Binding-site contacts:
Ligand atom C22 contacts residue ILE53 of chain 1.A at 3.6 Å (hydrophobic).
Ligand atom O1 contacts residue ASN55 of chain 1.A at 3.6 Å.
Ligand atom C3 contacts residue LEU25 of chain 1.A at 3.7 Å (hydrophobic).
Ligand atom O1 contacts residue ARG83 of chain 1.B at 3.5 Å (salt-bridge).
Ligand atom N2 contacts residue ARG83 of chain 1.B at 3.6 Å.
Ligand atom C20 contacts residue ILE53 of chain 1.A at 3.2 Å (hydrophobic).
Ligand atom C2 contacts residue GLY26 of chain 1.A at 3.5 Å.
Ligand atom C8 contacts residue VAL18 of chain 1.A at 3.8 Å (hydrophobic).
Ligand atom N1 contacts residue LYS36 of chain 1.A at 2.9 Å (salt-bridge).
Ligand atom C7 contacts residue LYS38 of chain 1.A at 3.8 Å.
Ligand atom N3 contacts residue ARG83 of chain 1.B at 3.4 Å (salt-bridge).
Ligand atom CL contacts residue PHE97 of chain 1.A at 3.7 Å.
Ligand atom C22 contacts residue ASP95 of chain 1.A at 3.6 Å.
Ligand atom C15 contacts residue ARG83 of chain 1.B at 3.4 Å.
Ligand atom C6 contacts residue ARG107 of chain 1.B at 3.5 Å.
Ligand atom C12 contacts residue VAL113 of chain 1.B at 3.7 Å (hydrophobic).
Ligand atom C3 contacts residue GLY26 of chain 1.A at 3.5 Å.
Ligand atom N3 contacts residue ILE53 of chain 1.A at 3.7 Å.
Ligand atom C11 contacts residue SEP108 of chain 1.B at 3.8 Å.
Ligand atom O2 contacts residue LYS58 of chain 1.A at 3.3 Å.
Ligand atom C22 contacts residue ARG83 of chain 1.B at 3.4 Å.
Ligand atom N1 contacts residue ARG83 of chain 1.B at 3.6 Å.
Ligand atom C7 contacts residue VAL113 of chain 1.B at 3.6 Å (hydrophobic).
Ligand atom C17 contacts residue LYS58 of chain 1.A at 3.7 Å.
Ligand atom CL contacts residue VAL81 of chain 1.B at 3.7 Å.
Ligand atom O2 contacts residue ASN55 of chain 1.A at 3.6 Å.
Ligand atom CL contacts residue VAL113 of chain 1.B at 3.8 Å.
Ligand atom C2 contacts residue LEU25 of chain 1.A at 3.1 Å (hydrophobic).
Ligand atom C contacts residue ASP27 of chain 1.A at 3.8 Å.
Ligand atom C14 contacts residue LYS36 of chain 1.A at 3.5 Å.
Ligand atom O contacts residue GLY26 of chain 1.A at 3.7 Å.
Ligand atom C8 contacts residue VAL113 of chain 1.B at 3.8 Å (hydrophobic).
Ligand atom CL contacts residue ILE115 of chain 1.B at 3.8 Å.
Ligand atom C12 contacts residue SEP108 of chain 1.B at 3.6 Å.
Ligand atom C14 contacts residue ARG83 of chain 1.B at 3.4 Å.
Ligand atom N3 contacts residue ASP95 of chain 1.A at 2.7 Å (salt-bridge).
Ligand atom C12 contacts residue LYS38 of chain 1.A at 3.8 Å.
Ligand atom C23 contacts residue ILE53 of chain 1.A at 3.7 Å (hydrophobic).
Ligand atom C23 contacts residue ASP95 of chain 1.A at 3.6 Å.
Ligand atom N2 contacts residue LYS36 of chain 1.A at 3.3 Å (salt-bridge).

Sequence of chain 1.B:
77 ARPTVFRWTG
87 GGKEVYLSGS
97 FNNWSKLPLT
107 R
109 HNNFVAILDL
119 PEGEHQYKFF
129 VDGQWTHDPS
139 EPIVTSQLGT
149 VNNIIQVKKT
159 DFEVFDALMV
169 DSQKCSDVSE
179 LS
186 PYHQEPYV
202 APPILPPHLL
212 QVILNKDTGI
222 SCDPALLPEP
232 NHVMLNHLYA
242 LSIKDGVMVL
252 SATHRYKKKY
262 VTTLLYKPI

Sequence of chain 1.A:
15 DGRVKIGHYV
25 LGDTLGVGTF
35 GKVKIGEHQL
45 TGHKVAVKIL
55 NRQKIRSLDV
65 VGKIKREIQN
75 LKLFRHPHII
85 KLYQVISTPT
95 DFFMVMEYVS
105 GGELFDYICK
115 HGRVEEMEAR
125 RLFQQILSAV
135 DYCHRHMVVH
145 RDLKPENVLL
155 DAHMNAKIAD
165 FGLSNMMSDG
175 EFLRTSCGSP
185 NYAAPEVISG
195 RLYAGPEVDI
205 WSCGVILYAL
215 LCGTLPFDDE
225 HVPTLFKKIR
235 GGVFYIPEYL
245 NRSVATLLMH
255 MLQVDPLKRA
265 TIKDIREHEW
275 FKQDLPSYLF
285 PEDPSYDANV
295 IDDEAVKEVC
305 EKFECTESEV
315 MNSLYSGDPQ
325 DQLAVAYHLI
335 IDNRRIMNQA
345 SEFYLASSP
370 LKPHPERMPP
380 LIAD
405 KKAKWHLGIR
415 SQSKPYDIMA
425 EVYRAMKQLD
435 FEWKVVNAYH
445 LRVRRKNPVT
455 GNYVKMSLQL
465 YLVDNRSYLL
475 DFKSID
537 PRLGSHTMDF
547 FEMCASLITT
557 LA

A small-molecule ligand and the protein it binds are described below.
Small molecule (SMILES): CS(C)(O)Nc1ccc(-c2ccc(-c3nc4[nH]c(O[C@@H]5CO[C@H]6[C@@H]5OC[C@H]6O)nc4cc3Cl)cc2)cc1